This protein binds this small molecule.
Small molecule (SMILES): CC(C)(C)OC(=O)N1CCC(N)CC1

Binding-site contacts:
Ligand atom C11 contacts residue PHE694 of chain 1.A at 4.3 Å (hydrophobic).
Ligand atom C4 contacts residue GLN658 of chain 1.A at 4.3 Å.
Ligand atom C2 contacts residue ARG846 of chain 1.A at 3.9 Å.
Ligand atom C4 contacts residue LYS299 of chain 1.A at 3.9 Å.
Ligand atom C10 contacts residue ARG846 of chain 1.A at 3.8 Å.
Ligand atom O7 contacts residue GLN658 of chain 1.A at 3.7 Å.
Ligand atom C1 contacts residue LYS299 of chain 1.A at 4.2 Å.
Ligand atom O5 contacts residue LYS299 of chain 1.A at 3.9 Å.
Ligand atom O7 contacts residue SER657 of chain 1.A at 4.2 Å.
Ligand atom N14 contacts residue PHE694 of chain 1.A at 4.1 Å.
Ligand atom C3 contacts residue LYS299 of chain 1.A at 3.7 Å.
Ligand atom C9 contacts residue SER657 of chain 1.A at 3.7 Å.
Ligand atom C6 contacts residue GLN658 of chain 1.A at 4.4 Å.

Sequence of chain 1.A:
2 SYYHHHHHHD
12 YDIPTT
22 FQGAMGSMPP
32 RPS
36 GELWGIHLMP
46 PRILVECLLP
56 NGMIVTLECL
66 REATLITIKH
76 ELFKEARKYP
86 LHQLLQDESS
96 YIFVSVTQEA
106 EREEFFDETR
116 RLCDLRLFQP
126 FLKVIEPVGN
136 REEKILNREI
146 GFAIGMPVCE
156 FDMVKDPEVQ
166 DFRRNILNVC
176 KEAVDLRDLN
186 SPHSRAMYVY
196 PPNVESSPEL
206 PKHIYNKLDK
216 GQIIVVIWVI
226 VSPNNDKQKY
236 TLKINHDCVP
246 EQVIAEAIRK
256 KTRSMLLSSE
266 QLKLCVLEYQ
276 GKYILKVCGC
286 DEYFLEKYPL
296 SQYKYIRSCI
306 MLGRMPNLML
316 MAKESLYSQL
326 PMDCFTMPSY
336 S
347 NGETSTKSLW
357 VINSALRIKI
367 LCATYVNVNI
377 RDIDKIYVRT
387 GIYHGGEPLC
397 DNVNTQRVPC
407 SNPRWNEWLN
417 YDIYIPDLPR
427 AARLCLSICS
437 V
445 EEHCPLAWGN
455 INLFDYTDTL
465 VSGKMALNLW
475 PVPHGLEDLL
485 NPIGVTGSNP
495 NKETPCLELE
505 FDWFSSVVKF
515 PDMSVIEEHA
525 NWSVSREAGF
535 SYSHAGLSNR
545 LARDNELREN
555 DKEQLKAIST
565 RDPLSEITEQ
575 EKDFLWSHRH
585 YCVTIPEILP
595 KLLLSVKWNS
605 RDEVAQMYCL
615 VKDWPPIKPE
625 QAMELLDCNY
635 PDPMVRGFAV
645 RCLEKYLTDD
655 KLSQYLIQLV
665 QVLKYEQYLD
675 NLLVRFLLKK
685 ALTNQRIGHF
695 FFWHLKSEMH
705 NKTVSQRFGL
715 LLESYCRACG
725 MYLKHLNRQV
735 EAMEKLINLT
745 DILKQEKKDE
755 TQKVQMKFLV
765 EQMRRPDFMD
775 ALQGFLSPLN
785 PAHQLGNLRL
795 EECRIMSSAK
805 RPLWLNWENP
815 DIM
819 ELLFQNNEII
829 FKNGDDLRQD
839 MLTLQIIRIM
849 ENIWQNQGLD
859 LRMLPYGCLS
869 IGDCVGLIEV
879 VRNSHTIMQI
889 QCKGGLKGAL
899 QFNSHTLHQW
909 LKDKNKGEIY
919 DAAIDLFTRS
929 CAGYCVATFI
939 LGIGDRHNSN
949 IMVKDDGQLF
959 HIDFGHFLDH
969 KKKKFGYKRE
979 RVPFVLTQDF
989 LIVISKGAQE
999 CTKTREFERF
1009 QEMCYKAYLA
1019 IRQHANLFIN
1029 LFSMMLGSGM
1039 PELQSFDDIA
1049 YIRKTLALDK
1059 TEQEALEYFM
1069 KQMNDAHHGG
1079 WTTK